The small molecule below binds the protein below.
Small molecule (SMILES): Nc1ccn([C@@H]2O[C@H](CO[P](=O)(O)O[C@H]3[C@@H](O)[C@H](n4ccc(=O)[nH]c4=O)O[C@@H]3COP(=O)(O)O)[C@@H](O[P](=O)(O)OC[C@H]3O[C@@H](n4cnc5c(=O)nc(N)[nH]c54)[C@H](O)[C@@H]3O[P](=O)(O)OC[C@H]3O[C@@H](n4cnc5c(N)ncnc54)[C@H](O)[C@@H]3O)[C@H]2O)c(=O)n1

Sequence of chain 1.D:
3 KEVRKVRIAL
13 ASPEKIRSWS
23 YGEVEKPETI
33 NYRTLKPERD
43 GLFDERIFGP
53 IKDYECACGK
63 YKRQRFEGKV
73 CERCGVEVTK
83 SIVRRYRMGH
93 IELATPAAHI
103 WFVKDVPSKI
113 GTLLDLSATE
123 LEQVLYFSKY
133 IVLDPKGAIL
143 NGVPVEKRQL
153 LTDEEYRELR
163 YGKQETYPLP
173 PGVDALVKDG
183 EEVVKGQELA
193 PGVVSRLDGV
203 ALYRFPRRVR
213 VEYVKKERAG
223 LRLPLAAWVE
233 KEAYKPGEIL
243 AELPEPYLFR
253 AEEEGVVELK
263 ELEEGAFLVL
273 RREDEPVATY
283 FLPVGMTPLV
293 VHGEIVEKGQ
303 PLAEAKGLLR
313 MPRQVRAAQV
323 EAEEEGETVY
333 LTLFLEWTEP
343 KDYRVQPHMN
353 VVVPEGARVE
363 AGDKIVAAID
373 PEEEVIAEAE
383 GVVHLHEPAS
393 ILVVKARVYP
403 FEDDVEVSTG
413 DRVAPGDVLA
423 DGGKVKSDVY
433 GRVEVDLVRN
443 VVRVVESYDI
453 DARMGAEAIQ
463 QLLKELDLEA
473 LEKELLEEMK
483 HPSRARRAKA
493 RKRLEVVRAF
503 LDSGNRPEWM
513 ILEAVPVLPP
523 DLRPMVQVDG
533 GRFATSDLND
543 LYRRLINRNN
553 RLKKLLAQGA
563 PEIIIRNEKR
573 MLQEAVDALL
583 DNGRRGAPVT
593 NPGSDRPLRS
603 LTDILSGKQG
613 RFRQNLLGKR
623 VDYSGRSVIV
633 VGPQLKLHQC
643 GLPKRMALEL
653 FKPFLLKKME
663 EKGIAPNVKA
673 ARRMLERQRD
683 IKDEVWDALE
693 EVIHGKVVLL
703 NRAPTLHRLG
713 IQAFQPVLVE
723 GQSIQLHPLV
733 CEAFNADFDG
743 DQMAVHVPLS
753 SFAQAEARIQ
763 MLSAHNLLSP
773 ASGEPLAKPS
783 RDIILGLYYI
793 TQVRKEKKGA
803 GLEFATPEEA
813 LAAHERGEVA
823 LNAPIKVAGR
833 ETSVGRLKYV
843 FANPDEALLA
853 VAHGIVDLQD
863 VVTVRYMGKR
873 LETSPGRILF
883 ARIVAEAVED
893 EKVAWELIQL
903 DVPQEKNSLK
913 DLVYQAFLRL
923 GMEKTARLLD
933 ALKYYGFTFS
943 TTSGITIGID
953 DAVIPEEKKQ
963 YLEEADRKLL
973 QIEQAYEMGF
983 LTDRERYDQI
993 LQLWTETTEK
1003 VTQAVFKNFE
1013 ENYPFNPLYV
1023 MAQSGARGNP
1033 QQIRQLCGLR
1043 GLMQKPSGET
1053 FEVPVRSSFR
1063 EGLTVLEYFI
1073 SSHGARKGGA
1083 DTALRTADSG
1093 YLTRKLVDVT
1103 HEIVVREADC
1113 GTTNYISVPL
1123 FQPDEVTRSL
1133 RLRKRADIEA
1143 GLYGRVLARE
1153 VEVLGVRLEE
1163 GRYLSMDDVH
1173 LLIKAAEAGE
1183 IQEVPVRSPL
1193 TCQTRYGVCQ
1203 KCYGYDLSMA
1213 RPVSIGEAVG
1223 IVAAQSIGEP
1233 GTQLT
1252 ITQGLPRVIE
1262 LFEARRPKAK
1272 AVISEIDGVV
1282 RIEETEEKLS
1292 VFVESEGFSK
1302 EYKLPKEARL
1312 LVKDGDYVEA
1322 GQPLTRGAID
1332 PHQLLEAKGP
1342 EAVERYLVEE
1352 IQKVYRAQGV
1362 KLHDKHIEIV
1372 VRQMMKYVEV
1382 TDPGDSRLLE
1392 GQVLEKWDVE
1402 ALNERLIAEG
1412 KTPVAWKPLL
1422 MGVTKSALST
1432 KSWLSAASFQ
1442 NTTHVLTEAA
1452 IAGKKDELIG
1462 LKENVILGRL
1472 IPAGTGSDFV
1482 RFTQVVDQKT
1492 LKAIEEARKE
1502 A

Sequence of chain 1.C:
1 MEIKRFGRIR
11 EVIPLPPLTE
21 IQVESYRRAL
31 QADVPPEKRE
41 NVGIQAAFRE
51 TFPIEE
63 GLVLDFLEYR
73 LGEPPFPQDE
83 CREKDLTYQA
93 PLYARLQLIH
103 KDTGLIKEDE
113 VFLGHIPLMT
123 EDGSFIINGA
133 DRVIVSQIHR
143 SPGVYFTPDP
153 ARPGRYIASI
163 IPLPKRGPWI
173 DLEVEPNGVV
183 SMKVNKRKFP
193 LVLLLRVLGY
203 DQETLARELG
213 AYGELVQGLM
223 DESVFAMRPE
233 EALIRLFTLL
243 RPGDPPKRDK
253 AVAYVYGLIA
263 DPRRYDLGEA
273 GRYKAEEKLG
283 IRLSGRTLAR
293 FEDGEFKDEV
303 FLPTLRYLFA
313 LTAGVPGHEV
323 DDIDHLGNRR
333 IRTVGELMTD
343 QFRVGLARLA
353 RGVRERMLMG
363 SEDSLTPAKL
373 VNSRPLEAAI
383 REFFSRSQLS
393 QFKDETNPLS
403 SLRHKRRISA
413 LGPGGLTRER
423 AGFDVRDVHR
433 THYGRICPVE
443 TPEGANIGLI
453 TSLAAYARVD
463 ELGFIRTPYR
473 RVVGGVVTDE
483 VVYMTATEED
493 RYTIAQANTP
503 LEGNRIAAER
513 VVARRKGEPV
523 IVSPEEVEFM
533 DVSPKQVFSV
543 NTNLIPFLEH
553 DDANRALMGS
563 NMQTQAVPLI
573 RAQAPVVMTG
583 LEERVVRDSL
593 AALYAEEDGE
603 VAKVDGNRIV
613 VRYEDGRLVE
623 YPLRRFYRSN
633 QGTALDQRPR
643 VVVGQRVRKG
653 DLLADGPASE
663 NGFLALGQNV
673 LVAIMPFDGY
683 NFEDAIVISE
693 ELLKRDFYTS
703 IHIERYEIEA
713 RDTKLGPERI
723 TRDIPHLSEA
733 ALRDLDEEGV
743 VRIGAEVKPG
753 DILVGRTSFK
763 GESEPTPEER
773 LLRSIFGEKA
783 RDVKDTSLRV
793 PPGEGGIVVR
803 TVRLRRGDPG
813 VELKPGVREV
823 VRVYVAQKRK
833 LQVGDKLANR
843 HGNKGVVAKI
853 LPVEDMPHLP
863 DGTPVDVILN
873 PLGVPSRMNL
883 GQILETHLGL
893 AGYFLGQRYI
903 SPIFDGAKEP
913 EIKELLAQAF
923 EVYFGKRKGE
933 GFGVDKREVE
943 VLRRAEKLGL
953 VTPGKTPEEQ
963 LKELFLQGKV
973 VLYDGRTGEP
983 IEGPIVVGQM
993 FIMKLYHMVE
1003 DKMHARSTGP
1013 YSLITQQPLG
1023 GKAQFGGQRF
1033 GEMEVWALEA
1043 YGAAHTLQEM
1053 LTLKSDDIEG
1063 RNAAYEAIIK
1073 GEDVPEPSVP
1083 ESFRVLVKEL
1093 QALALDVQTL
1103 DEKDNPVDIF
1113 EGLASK

Sequence of chain 1.F:
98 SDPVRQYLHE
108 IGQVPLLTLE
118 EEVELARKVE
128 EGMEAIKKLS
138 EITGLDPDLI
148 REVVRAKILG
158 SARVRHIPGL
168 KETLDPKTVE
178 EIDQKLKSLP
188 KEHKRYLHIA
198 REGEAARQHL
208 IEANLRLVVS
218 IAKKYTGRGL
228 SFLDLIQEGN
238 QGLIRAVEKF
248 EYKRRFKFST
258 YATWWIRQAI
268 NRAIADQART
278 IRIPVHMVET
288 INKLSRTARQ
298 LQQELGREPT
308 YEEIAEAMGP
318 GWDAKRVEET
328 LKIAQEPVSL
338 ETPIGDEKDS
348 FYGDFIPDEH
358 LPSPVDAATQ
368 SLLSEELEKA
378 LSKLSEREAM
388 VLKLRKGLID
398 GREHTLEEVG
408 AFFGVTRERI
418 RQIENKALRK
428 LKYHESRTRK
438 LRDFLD

Binding-site contacts:
Ligand atom C3' contacts residue ASP743 of chain 1.D at 3.4 Å.
Ligand atom OP1 contacts residue LYS846 of chain 1.C at 2.6 Å (salt-bridge).
Ligand atom C5' contacts residue HIS999 of chain 1.C at 3.5 Å.
Ligand atom C4' contacts residue HIS999 of chain 1.C at 3.3 Å.
Ligand atom OP1 contacts residue PRO444 of chain 1.C at 3.6 Å.
Ligand atom O1A contacts residue ASP343 of chain 1.F at 2.5 Å (salt-bridge).
Ligand atom O3' contacts residue ARG409 of chain 1.C at 3.5 Å (salt-bridge).
Ligand atom OP2 contacts residue ASN448 of chain 1.C at 3.5 Å (h-bond).
Ligand atom OP1 contacts residue ARG409 of chain 1.C at 2.4 Å (salt-bridge).
Ligand atom O4 contacts residue GLU344 of chain 1.F at 3.4 Å.
Ligand atom P contacts residue ARG409 of chain 1.C at 3.5 Å.
Ligand atom O4' contacts residue HIS999 of chain 1.C at 3.5 Å.
Ligand atom OP1 contacts residue GLN567 of chain 1.C at 2.8 Å (h-bond).
Ligand atom O2' contacts residue MG1 of chain 1.L at 3.8 Å.
Ligand atom C4' contacts residue ASP741 of chain 1.D at 3.8 Å.
Ligand atom C2' contacts residue ARG704 of chain 1.D at 3.6 Å.
Ligand atom OP2 contacts residue LYS846 of chain 1.C at 3.8 Å.
Ligand atom O3A contacts residue LEU413 of chain 1.C at 3.3 Å.
Ligand atom PA contacts residue ASN448 of chain 1.C at 3.5 Å.
Ligand atom O2' contacts residue HIS999 of chain 1.C at 3.6 Å.
Ligand atom C4' contacts residue ASP743 of chain 1.D at 3.2 Å.
Ligand atom O3' contacts residue ASP743 of chain 1.D at 2.7 Å (salt-bridge).
Ligand atom N4 contacts residue GLU344 of chain 1.F at 3.7 Å.
Ligand atom O2A contacts residue ASN448 of chain 1.C at 2.2 Å (h-bond).
Ligand atom P contacts residue LYS846 of chain 1.C at 3.6 Å.
Ligand atom O3A contacts residue ASN448 of chain 1.C at 3.7 Å.
Ligand atom O2' contacts residue ASP743 of chain 1.D at 3.0 Å.
Ligand atom C5' contacts residue ASP741 of chain 1.D at 3.8 Å.
Ligand atom O2' contacts residue ARG704 of chain 1.D at 2.8 Å (salt-bridge).
Ligand atom PA contacts residue ASP343 of chain 1.F at 3.8 Å.
Ligand atom C2' contacts residue ASP743 of chain 1.D at 3.8 Å.
Ligand atom O3' contacts residue LYS838 of chain 1.C at 3.4 Å (salt-bridge).
Ligand atom OP1 contacts residue LYS838 of chain 1.C at 2.9 Å (salt-bridge).
Ligand atom OP1 contacts residue ASP741 of chain 1.D at 3.7 Å.
Ligand atom P contacts residue LYS838 of chain 1.C at 3.8 Å.
Ligand atom O3' contacts residue MG1 of chain 1.L at 1.9 Å.
Ligand atom C3' contacts residue MG1 of chain 1.L at 3.2 Å.
Ligand atom P contacts residue GLN567 of chain 1.C at 3.8 Å.
Ligand atom O3' contacts residue GLN567 of chain 1.C at 3.6 Å.
Ligand atom O3' contacts residue ASP741 of chain 1.D at 3.1 Å (salt-bridge).